This protein binds this small molecule.
Small molecule (SMILES): Cc1nc(C)c(-c2cc([C@H](C)c3ccccc3)n[nH]2)s1

Sequence of chain 1.D:
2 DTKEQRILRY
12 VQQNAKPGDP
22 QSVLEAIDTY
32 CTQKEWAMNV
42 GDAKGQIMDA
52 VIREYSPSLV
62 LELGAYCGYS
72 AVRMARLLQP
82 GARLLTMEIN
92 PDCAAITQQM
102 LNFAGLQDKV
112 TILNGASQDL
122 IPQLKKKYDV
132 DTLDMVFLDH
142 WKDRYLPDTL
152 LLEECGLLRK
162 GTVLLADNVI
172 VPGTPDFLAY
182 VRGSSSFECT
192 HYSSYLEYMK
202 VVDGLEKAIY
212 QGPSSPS

Binding-site contacts:
Ligand atom C05 contacts residue SER118 of chain 1.D at 4.0 Å.
Ligand atom N10 contacts residue ILE90 of chain 1.D at 3.7 Å.
Ligand atom C14 contacts residue ASP140 of chain 1.D at 4.0 Å.
Ligand atom C02 contacts residue HIS141 of chain 1.D at 4.0 Å.
Ligand atom C08 contacts residue HIS141 of chain 1.D at 3.6 Å.
Ligand atom C16 contacts residue ASP140 of chain 1.D at 3.8 Å.
Ligand atom C04 contacts residue ILE90 of chain 1.D at 3.6 Å (hydrophobic).
Ligand atom C18 contacts residue TRP142 of chain 1.D at 3.7 Å (hydrophobic).
Ligand atom C19 contacts residue TRP142 of chain 1.D at 3.6 Å (hydrophobic).
Ligand atom C07 contacts residue GLY116 of chain 1.D at 3.7 Å.
Ligand atom C01 contacts residue TRP142 of chain 1.D at 3.9 Å (hydrophobic).
Ligand atom C20 contacts residue TRP142 of chain 1.D at 3.9 Å (hydrophobic).
Ligand atom C17 contacts residue HIS141 of chain 1.D at 3.5 Å.
Ligand atom C01 contacts residue GLN119 of chain 1.D at 3.4 Å.
Ligand atom C04 contacts residue HIS141 of chain 1.D at 3.6 Å.
Ligand atom S03 contacts residue ILE90 of chain 1.D at 4.0 Å.
Ligand atom N10 contacts residue GLU89 of chain 1.D at 2.7 Å (salt-bridge).
Ligand atom N06 contacts residue SER118 of chain 1.D at 3.0 Å (h-bond).
Ligand atom N10 contacts residue GLY65 of chain 1.D at 3.6 Å.
Ligand atom N09 contacts residue GLU89 of chain 1.D at 3.4 Å (salt-bridge).
Ligand atom C08 contacts residue ILE90 of chain 1.D at 3.5 Å (hydrophobic).
Ligand atom C02 contacts residue SER118 of chain 1.D at 3.5 Å.
Ligand atom C07 contacts residue MET88 of chain 1.D at 3.6 Å (hydrophobic).
Ligand atom C02 contacts residue ILE90 of chain 1.D at 4.0 Å (hydrophobic).
Ligand atom C14 contacts residue TYR67 of chain 1.D at 3.7 Å (hydrophobic).
Ligand atom N09 contacts residue ILE90 of chain 1.D at 3.0 Å (h-bond).
Ligand atom C14 contacts residue GLY65 of chain 1.D at 4.0 Å.
Ligand atom C07 contacts residue GLU89 of chain 1.D at 3.8 Å.
Ligand atom S03 contacts residue TRP142 of chain 1.D at 3.4 Å.
Ligand atom C01 contacts residue SER118 of chain 1.D at 3.4 Å.
Ligand atom C07 contacts residue ILE90 of chain 1.D at 3.8 Å (hydrophobic).
Ligand atom C11 contacts residue GLU89 of chain 1.D at 3.7 Å.
Ligand atom C11 contacts residue GLY65 of chain 1.D at 4.0 Å.
Ligand atom N09 contacts residue GLY65 of chain 1.D at 3.7 Å.
Ligand atom C16 contacts residue HIS141 of chain 1.D at 3.7 Å.
Ligand atom C12 contacts residue HIS141 of chain 1.D at 3.6 Å.
Ligand atom C12 contacts residue TRP142 of chain 1.D at 3.7 Å (hydrophobic).
Ligand atom N06 contacts residue ALA117 of chain 1.D at 3.7 Å.
Ligand atom C05 contacts residue ILE90 of chain 1.D at 3.8 Å (hydrophobic).
Ligand atom C17 contacts residue TRP142 of chain 1.D at 4.0 Å (hydrophobic).